The small molecule below binds the protein below.
Small molecule (SMILES): COc1ccc(C[C@H](NC(=O)[C@H](C)NC(=O)C2=CC3=CCC=CC3=C2C)C(=O)N[C@@H](Cc2ccccc2)[C@@H](O)[C@H](C)CO)cc1

Sequence of chain 1.H:
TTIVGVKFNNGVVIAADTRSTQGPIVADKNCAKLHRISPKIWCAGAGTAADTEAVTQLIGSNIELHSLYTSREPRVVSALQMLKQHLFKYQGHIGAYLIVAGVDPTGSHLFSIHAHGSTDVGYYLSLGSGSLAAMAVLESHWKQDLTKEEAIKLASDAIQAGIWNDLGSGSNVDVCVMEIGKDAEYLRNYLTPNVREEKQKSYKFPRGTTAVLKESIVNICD

Binding-site contacts:
Ligand atom O61 contacts residue THR22 of chain 1.N at 3.3 Å.
Ligand atom O49 contacts residue THR21 of chain 1.N at 3.3 Å (h-bond).
Ligand atom C4 contacts residue THR31 of chain 1.N at 3.7 Å.
Ligand atom O49 contacts residue THR20 of chain 1.N at 3.5 Å.
Ligand atom C3 contacts residue THR31 of chain 1.N at 3.7 Å.
Ligand atom N25 contacts residue THR21 of chain 1.N at 3.3 Å (h-bond).
Ligand atom C7 contacts residue ARG45 of chain 1.N at 3.8 Å.
Ligand atom C1 contacts residue ARG45 of chain 1.N at 3.6 Å.
Ligand atom C11 contacts residue SER168 of chain 1.N at 3.2 Å.
Ligand atom C4 contacts residue ALA49 of chain 1.N at 3.6 Å (hydrophobic).
Ligand atom O39 contacts residue ALA49 of chain 1.N at 3.1 Å (h-bond).
Ligand atom C8 contacts residue GLY47 of chain 1.N at 3.8 Å.
Ligand atom C41 contacts residue GLY47 of chain 1.N at 3.7 Å.
Ligand atom C12 contacts residue THR1 of chain 1.N at 2.5 Å.
Ligand atom C6 contacts residue THR1 of chain 1.N at 3.8 Å.
Ligand atom N22 contacts residue GLY47 of chain 1.N at 2.7 Å (h-bond).
Ligand atom C42 contacts residue GLY47 of chain 1.N at 3.4 Å.
Ligand atom C4 contacts residue THR20 of chain 1.N at 3.4 Å.
Ligand atom C9 contacts residue LYS33 of chain 1.N at 3.8 Å.
Ligand atom C2 contacts residue ARG45 of chain 1.N at 3.1 Å.
Ligand atom C10 contacts residue THR1 of chain 1.N at 1.5 Å.
Ligand atom C42 contacts residue SER48 of chain 1.N at 3.7 Å.
Ligand atom C5 contacts residue THR20 of chain 1.N at 3.7 Å.
Ligand atom C40 contacts residue GLY47 of chain 1.N at 3.6 Å.
Ligand atom O13 contacts residue THR1 of chain 1.N at 3.6 Å (h-bond).
Ligand atom C11 contacts residue ARG19 of chain 1.N at 3.1 Å.
Ligand atom C9 contacts residue THR1 of chain 1.N at 1.5 Å.
Ligand atom C3 contacts residue ARG45 of chain 1.N at 3.6 Å.
Ligand atom C43 contacts residue SER48 of chain 1.N at 3.8 Å.
Ligand atom N22 contacts residue THR1 of chain 1.N at 3.7 Å.
Ligand atom C11 contacts residue LYS33 of chain 1.N at 3.6 Å.
Ligand atom O21 contacts residue THR1 of chain 1.N at 2.3 Å (h-bond).
Ligand atom C11 contacts residue THR1 of chain 1.N at 2.5 Å.
Ligand atom C54 contacts residue HIS116 of chain 1.H at 3.7 Å.
Ligand atom C24 contacts residue GLY47 of chain 1.N at 3.2 Å.
Ligand atom C8 contacts residue THR1 of chain 1.N at 2.4 Å.
Ligand atom O21 contacts residue GLY47 of chain 1.N at 3.1 Å (h-bond).
Ligand atom C23 contacts residue GLY47 of chain 1.N at 3.5 Å.
Ligand atom C10 contacts residue SER168 of chain 1.N at 3.7 Å.
Ligand atom C7 contacts residue THR1 of chain 1.N at 2.5 Å.

Sequence of chain 1.N:
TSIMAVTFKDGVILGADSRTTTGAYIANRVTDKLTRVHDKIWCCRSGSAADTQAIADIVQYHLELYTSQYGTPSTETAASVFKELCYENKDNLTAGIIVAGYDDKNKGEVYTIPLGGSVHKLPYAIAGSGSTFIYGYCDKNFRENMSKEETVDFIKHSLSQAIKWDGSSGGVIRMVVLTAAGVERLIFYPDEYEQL